Sequence of chain 1.B:
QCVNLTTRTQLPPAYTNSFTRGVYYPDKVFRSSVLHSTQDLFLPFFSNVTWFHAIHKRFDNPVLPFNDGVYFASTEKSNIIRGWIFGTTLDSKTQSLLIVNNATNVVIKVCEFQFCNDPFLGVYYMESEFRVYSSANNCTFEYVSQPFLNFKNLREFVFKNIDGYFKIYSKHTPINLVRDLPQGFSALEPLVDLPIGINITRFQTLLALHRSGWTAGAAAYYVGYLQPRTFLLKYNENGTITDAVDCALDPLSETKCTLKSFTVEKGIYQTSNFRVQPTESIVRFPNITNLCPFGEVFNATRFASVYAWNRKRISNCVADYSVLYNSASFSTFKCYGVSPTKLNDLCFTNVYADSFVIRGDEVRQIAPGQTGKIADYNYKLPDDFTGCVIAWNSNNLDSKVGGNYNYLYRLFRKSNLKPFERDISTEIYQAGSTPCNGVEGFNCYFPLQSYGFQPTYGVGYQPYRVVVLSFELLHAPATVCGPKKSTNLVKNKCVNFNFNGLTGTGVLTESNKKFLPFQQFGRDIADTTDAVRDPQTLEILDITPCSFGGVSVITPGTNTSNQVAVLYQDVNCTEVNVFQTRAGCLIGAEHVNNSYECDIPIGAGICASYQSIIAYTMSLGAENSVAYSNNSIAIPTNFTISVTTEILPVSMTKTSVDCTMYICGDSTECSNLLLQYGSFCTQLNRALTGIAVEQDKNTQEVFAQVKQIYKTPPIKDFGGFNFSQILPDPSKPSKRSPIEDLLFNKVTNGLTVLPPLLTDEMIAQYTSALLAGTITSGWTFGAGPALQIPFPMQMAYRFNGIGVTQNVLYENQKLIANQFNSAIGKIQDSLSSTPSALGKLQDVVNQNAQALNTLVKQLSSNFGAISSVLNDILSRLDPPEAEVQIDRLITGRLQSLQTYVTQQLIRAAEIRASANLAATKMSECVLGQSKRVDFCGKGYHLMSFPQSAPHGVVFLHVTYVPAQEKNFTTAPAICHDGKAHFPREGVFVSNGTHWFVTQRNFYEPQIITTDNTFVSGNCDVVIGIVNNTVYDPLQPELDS

The small molecule below binds the protein below.
Small molecule (SMILES): CC(=O)N[C@H]1[C@H](O[C@H]2[C@H](O)[C@@H](NC(C)=O)CO[C@@H]2CO)O[C@H](CO)[C@@H](O)[C@@H]1O

Binding-site contacts:
Ligand atom C6 contacts residue GLN926 of chain 1.B at 3.6 Å.
Ligand atom O6 contacts residue PHE718 of chain 1.B at 4.2 Å.
Ligand atom C5 contacts residue GLN926 of chain 1.B at 4.1 Å.
Ligand atom C6 contacts residue LEU922 of chain 1.B at 4.0 Å (hydrophobic).
Ligand atom O6 contacts residue GLN926 of chain 1.B at 2.3 Å (h-bond).
Ligand atom C8 contacts residue GLN926 of chain 1.B at 4.5 Å.
Ligand atom O6 contacts residue LEU922 of chain 1.B at 4.1 Å.
Ligand atom O5 contacts residue GLN926 of chain 1.B at 4.4 Å.
Ligand atom C7 contacts residue ASN717 of chain 1.B at 3.2 Å.
Ligand atom C3 contacts residue LEU922 of chain 1.B at 4.5 Å (hydrophobic).
Ligand atom N2 contacts residue ASN717 of chain 1.B at 2.9 Å (h-bond).
Ligand atom O5 contacts residue LEU922 of chain 1.B at 4.4 Å.
Ligand atom C1 contacts residue LEU922 of chain 1.B at 4.3 Å (hydrophobic).
Ligand atom C1 contacts residue GLN1071 of chain 1.B at 3.6 Å.
Ligand atom C3 contacts residue ASN717 of chain 1.B at 3.8 Å.
Ligand atom C7 contacts residue LEU922 of chain 1.B at 3.7 Å (hydrophobic).
Ligand atom C4 contacts residue LEU922 of chain 1.B at 4.4 Å (hydrophobic).
Ligand atom O5 contacts residue ASN717 of chain 1.B at 2.3 Å (h-bond).
Ligand atom C2 contacts residue GLN1071 of chain 1.B at 3.9 Å.
Ligand atom C8 contacts residue ASN717 of chain 1.B at 4.4 Å.
Ligand atom O7 contacts residue LEU922 of chain 1.B at 3.4 Å.
Ligand atom O7 contacts residue GLN1071 of chain 1.B at 3.3 Å (h-bond).
Ligand atom N2 contacts residue LEU922 of chain 1.B at 4.5 Å.
Ligand atom C8 contacts residue LEU922 of chain 1.B at 3.8 Å (hydrophobic).
Ligand atom O7 contacts residue ASN717 of chain 1.B at 3.1 Å (h-bond).
Ligand atom O4 contacts residue LEU922 of chain 1.B at 3.9 Å.
Ligand atom C1 contacts residue ASN717 of chain 1.B at 1.4 Å.
Ligand atom C2 contacts residue ASN717 of chain 1.B at 2.5 Å.
Ligand atom O5 contacts residue GLN1071 of chain 1.B at 3.7 Å.
Ligand atom C5 contacts residue LEU922 of chain 1.B at 3.8 Å (hydrophobic).
Ligand atom C5 contacts residue ASN717 of chain 1.B at 3.7 Å.
Ligand atom C7 contacts residue GLN1071 of chain 1.B at 4.3 Å.
Ligand atom C4 contacts residue ASN717 of chain 1.B at 4.2 Å.